The protein below binds the small molecule below.
Small molecule (SMILES): C[C@@H]1N[C@H](CNC(=O)Cc2c[nH]c3ccccc23)[C@@H](O)[C@H](O)[C@@H]1O

Sequence of chain 1.B:
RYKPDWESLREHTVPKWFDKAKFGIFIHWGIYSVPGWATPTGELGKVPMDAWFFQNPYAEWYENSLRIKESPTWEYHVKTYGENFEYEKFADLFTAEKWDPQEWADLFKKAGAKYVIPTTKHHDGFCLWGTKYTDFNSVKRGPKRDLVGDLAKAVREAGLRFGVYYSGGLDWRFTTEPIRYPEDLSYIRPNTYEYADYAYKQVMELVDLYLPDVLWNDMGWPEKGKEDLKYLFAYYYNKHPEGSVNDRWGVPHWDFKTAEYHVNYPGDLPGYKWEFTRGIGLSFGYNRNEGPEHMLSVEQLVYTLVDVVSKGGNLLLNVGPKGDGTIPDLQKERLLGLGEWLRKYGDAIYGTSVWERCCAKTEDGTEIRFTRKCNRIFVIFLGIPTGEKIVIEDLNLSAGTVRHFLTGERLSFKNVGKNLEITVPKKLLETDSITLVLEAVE

Binding-site contacts:
Ligand atom OAB contacts residue GLU266 of chain 1.B at 3.6 Å (salt-bridge).
Ligand atom CAQ contacts residue ARG254 of chain 1.B at 3.8 Å.
Ligand atom NAN contacts residue ASP224 of chain 1.B at 2.8 Å (salt-bridge).
Ligand atom CAA contacts residue HIS34 of chain 1.B at 3.7 Å.
Ligand atom CAT contacts residue GLU266 of chain 1.B at 3.2 Å.
Ligand atom OAE contacts residue HIS128 of chain 1.B at 2.7 Å (h-bond).
Ligand atom CAT contacts residue ASP224 of chain 1.B at 3.7 Å.
Ligand atom CAX contacts residue GLU66 of chain 1.B at 3.5 Å.
Ligand atom CAA contacts residue PHE290 of chain 1.B at 3.7 Å (hydrophobic).
Ligand atom CAA contacts residue GLU266 of chain 1.B at 3.5 Å.
Ligand atom CAK contacts residue MET225 of chain 1.B at 3.6 Å (hydrophobic).
Ligand atom CAJ contacts residue ARG254 of chain 1.B at 3.6 Å.
Ligand atom CAX contacts residue TRP67 of chain 1.B at 3.7 Å (hydrophobic).
Ligand atom CAV contacts residue HIS34 of chain 1.B at 3.3 Å.
Ligand atom NAO contacts residue ARG254 of chain 1.B at 3.5 Å (salt-bridge).
Ligand atom OAC contacts residue HIS128 of chain 1.B at 2.8 Å (h-bond).
Ligand atom OAD contacts residue TRP67 of chain 1.B at 2.8 Å (h-bond).
Ligand atom CAU contacts residue GLU266 of chain 1.B at 3.3 Å.
Ligand atom OAE contacts residue TRP67 of chain 1.B at 3.2 Å (h-bond).
Ligand atom OAD contacts residue HIS129 of chain 1.B at 2.7 Å (h-bond).
Ligand atom CAR contacts residue ARG254 of chain 1.B at 3.7 Å.
Ligand atom NAM contacts residue ASP224 of chain 1.B at 3.7 Å.
Ligand atom NAM contacts residue ARG254 of chain 1.B at 3.3 Å (salt-bridge).
Ligand atom OAE contacts residue GLU66 of chain 1.B at 2.8 Å (salt-bridge).
Ligand atom CAX contacts residue TYR64 of chain 1.B at 3.7 Å (hydrophobic).
Ligand atom CAK contacts residue ASP224 of chain 1.B at 3.3 Å.
Ligand atom NAN contacts residue GLU266 of chain 1.B at 3.0 Å (salt-bridge).
Ligand atom CAW contacts residue ASP224 of chain 1.B at 3.5 Å.
Ligand atom CAW contacts residue HIS129 of chain 1.B at 3.3 Å.
Ligand atom OAC contacts residue ASP224 of chain 1.B at 3.4 Å (salt-bridge).
Ligand atom CAX contacts residue HIS128 of chain 1.B at 3.7 Å.
Ligand atom CAP contacts residue GLU266 of chain 1.B at 3.5 Å.
Ligand atom NAM contacts residue GLU266 of chain 1.B at 3.5 Å (salt-bridge).
Ligand atom OAC contacts residue TYR171 of chain 1.B at 3.3 Å (h-bond).
Ligand atom OAC contacts residue HIS34 of chain 1.B at 2.7 Å (h-bond).
Ligand atom CAG contacts residue MET225 of chain 1.B at 3.6 Å (hydrophobic).
Ligand atom CAU contacts residue ASP224 of chain 1.B at 3.3 Å.
Ligand atom CAI contacts residue MET225 of chain 1.B at 3.7 Å (hydrophobic).
Ligand atom NAN contacts residue ARG254 of chain 1.B at 3.6 Å (salt-bridge).
Ligand atom OAE contacts residue HIS129 of chain 1.B at 3.7 Å.